This protein binds this small molecule.
Small molecule (SMILES): C[C@@H](O)[C@@H](C=O)NC(=O)[C@H](CO)NC(=O)[C@H](CO)NC(=O)[C@H](CO)NC(=O)CN

Sequence of chain 5.E:
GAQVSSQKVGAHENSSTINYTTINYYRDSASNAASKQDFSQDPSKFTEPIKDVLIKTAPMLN

Binding-site contacts:
Ligand atom OG contacts residue GLN3 of chain 5.E at 3.1 Å (h-bond).
Ligand atom C contacts residue ALA2 of chain 5.E at 3.4 Å (hydrophobic).
Ligand atom N contacts residue VAL4 of chain 5.E at 2.7 Å (h-bond).
Ligand atom C contacts residue VAL4 of chain 5.E at 4.0 Å (hydrophobic).
Ligand atom O contacts residue VAL4 of chain 5.E at 4.0 Å.
Ligand atom N contacts residue SER2 of chain 6.A at 3.6 Å.
Ligand atom CA contacts residue ALA2 of chain 5.E at 3.5 Å (hydrophobic).
Ligand atom CB contacts residue VAL4 of chain 5.E at 3.4 Å (hydrophobic).
Ligand atom CA contacts residue SER2 of chain 6.A at 3.8 Å.
Ligand atom O contacts residue VAL4 of chain 5.E at 2.9 Å (h-bond).
Ligand atom O contacts residue SER5 of chain 5.E at 3.9 Å.
Ligand atom N contacts residue ALA2 of chain 5.E at 2.7 Å (h-bond).
Ligand atom CB contacts residue GLN3 of chain 5.E at 3.4 Å.
Ligand atom O contacts residue GLY1 of chain 5.E at 3.1 Å (h-bond).
Ligand atom OG contacts residue VAL4 of chain 5.E at 4.0 Å.
Ligand atom C contacts residue ALA2 of chain 5.E at 4.3 Å (hydrophobic).
Ligand atom CA contacts residue VAL4 of chain 5.E at 3.6 Å (hydrophobic).
Ligand atom CB contacts residue VAL4 of chain 5.E at 4.4 Å (hydrophobic).
Ligand atom O contacts residue MYR1 of chain 5.G at 4.0 Å.
Ligand atom C contacts residue GLY1 of chain 5.E at 4.0 Å.
Ligand atom OG1 contacts residue VAL4 of chain 5.E at 3.3 Å (h-bond).
Ligand atom C contacts residue VAL4 of chain 5.E at 3.4 Å (hydrophobic).
Ligand atom CB contacts residue SER5 of chain 5.E at 3.9 Å.
Ligand atom N contacts residue GLY1 of chain 5.E at 4.2 Å.
Ligand atom CG2 contacts residue GLN3 of chain 5.E at 4.3 Å.
Ligand atom OG1 contacts residue SER5 of chain 5.E at 3.9 Å.
Ligand atom OG1 contacts residue GLN3 of chain 5.E at 2.8 Å (h-bond).
Ligand atom CB contacts residue GLN3 of chain 5.E at 3.9 Å.
Ligand atom CA contacts residue GLN3 of chain 5.E at 4.2 Å.
Ligand atom O contacts residue ALA2 of chain 5.E at 3.2 Å (h-bond).
Ligand atom CA contacts residue GLY1 of chain 5.E at 4.1 Å.
Ligand atom CB contacts residue ALA2 of chain 5.E at 3.9 Å (hydrophobic).
Ligand atom O contacts residue SER6 of chain 5.E at 3.7 Å.
Ligand atom O contacts residue GLN3 of chain 5.E at 2.8 Å (h-bond).
Ligand atom O contacts residue ALA2 of chain 5.E at 3.6 Å.
Ligand atom C contacts residue GLN3 of chain 5.E at 3.7 Å.
Ligand atom CA contacts residue VAL4 of chain 5.E at 3.4 Å (hydrophobic).
Ligand atom CG2 contacts residue GLN43 of chain 5.E at 4.3 Å.

Sequence of chain 6.A:
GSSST